Sequence of chain 1.E:
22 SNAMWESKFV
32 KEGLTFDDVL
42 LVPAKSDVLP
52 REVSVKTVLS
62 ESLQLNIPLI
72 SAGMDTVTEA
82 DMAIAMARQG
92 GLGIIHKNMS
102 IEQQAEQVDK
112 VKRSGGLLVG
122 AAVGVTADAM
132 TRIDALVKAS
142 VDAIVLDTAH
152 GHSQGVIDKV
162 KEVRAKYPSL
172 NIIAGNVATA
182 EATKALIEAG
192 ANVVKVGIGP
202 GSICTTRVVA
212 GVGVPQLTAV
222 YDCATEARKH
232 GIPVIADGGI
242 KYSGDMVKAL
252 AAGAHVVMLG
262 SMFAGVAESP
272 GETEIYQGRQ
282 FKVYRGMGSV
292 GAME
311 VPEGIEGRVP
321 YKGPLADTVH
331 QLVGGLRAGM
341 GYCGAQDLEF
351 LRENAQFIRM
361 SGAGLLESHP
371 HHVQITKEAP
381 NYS

Binding-site contacts:
Ligand atom C2 contacts residue GLU313 of chain 1.E at 3.7 Å.
Ligand atom N1 contacts residue P681 of chain 1.R at 3.5 Å (h-bond).
Ligand atom N3 contacts residue P681 of chain 1.R at 3.7 Å.
Ligand atom O6 contacts residue GLY289 of chain 1.E at 2.7 Å (h-bond).
Ligand atom O3' contacts residue MET259 of chain 1.E at 3.6 Å (h-bond).
Ligand atom C3' contacts residue ASP238 of chain 1.E at 3.6 Å.
Ligand atom O6 contacts residue MET288 of chain 1.E at 3.2 Å (h-bond).
Ligand atom C5' contacts residue TYR285 of chain 1.E at 3.6 Å (hydrophobic).
Ligand atom O2P contacts residue GLY202 of chain 1.E at 3.6 Å.
Ligand atom N3 contacts residue CYS205 of chain 1.E at 3.8 Å.
Ligand atom O6 contacts residue GLY287 of chain 1.E at 3.2 Å.
Ligand atom C2' contacts residue ASP238 of chain 1.E at 3.8 Å.
Ligand atom O1P contacts residue SER203 of chain 1.E at 2.7 Å (h-bond).
Ligand atom O2P contacts residue SER203 of chain 1.E at 3.1 Å (h-bond).
Ligand atom O3P contacts residue GLY261 of chain 1.E at 3.2 Å (h-bond).
Ligand atom N1 contacts residue GLU313 of chain 1.E at 3.0 Å (salt-bridge).
Ligand atom C4' contacts residue ASP238 of chain 1.E at 3.7 Å.
Ligand atom O2P contacts residue GLY240 of chain 1.E at 3.1 Å (h-bond).
Ligand atom P contacts residue SER203 of chain 1.E at 3.6 Å.
Ligand atom P contacts residue TYR285 of chain 1.E at 3.8 Å.
Ligand atom C6 contacts residue GLY289 of chain 1.E at 3.6 Å.
Ligand atom C8 contacts residue MET75 of chain 1.E at 3.5 Å (hydrophobic).
Ligand atom C2 contacts residue THR207 of chain 1.E at 3.7 Å.
Ligand atom C8 contacts residue ILE204 of chain 1.E at 3.5 Å (hydrophobic).
Ligand atom C5 contacts residue MET288 of chain 1.E at 3.7 Å (hydrophobic).
Ligand atom O2' contacts residue ASP238 of chain 1.E at 2.5 Å (salt-bridge).
Ligand atom O1P contacts residue SER262 of chain 1.E at 3.1 Å (h-bond).
Ligand atom C5 contacts residue ILE204 of chain 1.E at 3.7 Å (hydrophobic).
Ligand atom N7 contacts residue ILE204 of chain 1.E at 3.4 Å.
Ligand atom C2 contacts residue CYS205 of chain 1.E at 3.3 Å (hydrophobic).
Ligand atom O3P contacts residue SER262 of chain 1.E at 3.7 Å.
Ligand atom O5' contacts residue GLY202 of chain 1.E at 3.8 Å.
Ligand atom O6 contacts residue GLY314 of chain 1.E at 3.5 Å.
Ligand atom N7 contacts residue MET288 of chain 1.E at 3.1 Å (h-bond).
Ligand atom N7 contacts residue GLY287 of chain 1.E at 3.2 Å.
Ligand atom C2 contacts residue P681 of chain 1.R at 3.2 Å.
Ligand atom O3' contacts residue ASP238 of chain 1.E at 2.7 Å (salt-bridge).
Ligand atom O1P contacts residue TYR285 of chain 1.E at 2.6 Å (h-bond).
Ligand atom O3' contacts residue ALA73 of chain 1.E at 3.4 Å.
Ligand atom O5' contacts residue GLY239 of chain 1.E at 3.5 Å.

This protein binds this small molecule.
Small molecule (SMILES): O=c1[nH]cnc2c1ncn2[C@@H]1O[C@H](COP(=O)(O)O)[C@@H](O)[C@H]1O